A small-molecule ligand and the protein it binds are described below.
Small molecule (SMILES): CC(=O)Nc1nc2c(S(=O)(=O)NCCc3ccccc3)cccc2s1

Sequence of chain 1.A:
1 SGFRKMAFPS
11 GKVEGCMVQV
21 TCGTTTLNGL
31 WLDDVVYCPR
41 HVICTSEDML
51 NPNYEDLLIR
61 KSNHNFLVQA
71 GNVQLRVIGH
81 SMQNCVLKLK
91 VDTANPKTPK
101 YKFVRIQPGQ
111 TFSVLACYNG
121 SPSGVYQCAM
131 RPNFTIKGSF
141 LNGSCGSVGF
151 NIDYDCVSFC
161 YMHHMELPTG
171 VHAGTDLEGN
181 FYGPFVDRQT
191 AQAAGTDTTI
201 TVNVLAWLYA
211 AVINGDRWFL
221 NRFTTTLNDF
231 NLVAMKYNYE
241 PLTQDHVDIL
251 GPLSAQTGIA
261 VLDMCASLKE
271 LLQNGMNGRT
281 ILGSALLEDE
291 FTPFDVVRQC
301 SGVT

Binding-site contacts:
Ligand atom N1 contacts residue ASN142 of chain 1.A at 3.2 Å (h-bond).
Ligand atom C4 contacts residue ASN142 of chain 1.A at 3.7 Å.
Ligand atom O contacts residue SER144 of chain 1.A at 3.4 Å (h-bond).
Ligand atom C3 contacts residue ASN142 of chain 1.A at 3.2 Å.
Ligand atom C contacts residue HIS164 of chain 1.A at 4.3 Å.
Ligand atom C16 contacts residue ASN142 of chain 1.A at 3.4 Å.
Ligand atom C2 contacts residue CYS145 of chain 1.A at 4.5 Å (hydrophobic).
Ligand atom C1 contacts residue SER144 of chain 1.A at 4.2 Å.
Ligand atom C8 contacts residue ASN142 of chain 1.A at 3.5 Å.
Ligand atom C contacts residue HIS163 of chain 1.A at 3.7 Å.
Ligand atom C2 contacts residue ASN142 of chain 1.A at 3.5 Å.
Ligand atom C1 contacts residue GLY143 of chain 1.A at 3.8 Å.
Ligand atom C6 contacts residue ASN142 of chain 1.A at 3.9 Å.
Ligand atom C contacts residue SER144 of chain 1.A at 3.6 Å.
Ligand atom O contacts residue ASN142 of chain 1.A at 3.9 Å.
Ligand atom N2 contacts residue ASN142 of chain 1.A at 3.6 Å.
Ligand atom C15 contacts residue ASN142 of chain 1.A at 4.1 Å.
Ligand atom C1 contacts residue ASN142 of chain 1.A at 4.3 Å.
Ligand atom S contacts residue ASN142 of chain 1.A at 3.7 Å.
Ligand atom S contacts residue GLY143 of chain 1.A at 3.4 Å (h-bond).
Ligand atom N contacts residue CYS145 of chain 1.A at 3.3 Å (h-bond).
Ligand atom O contacts residue GLY143 of chain 1.A at 2.9 Å (h-bond).
Ligand atom C contacts residue LEU141 of chain 1.A at 4.4 Å (hydrophobic).
Ligand atom C9 contacts residue ASN142 of chain 1.A at 3.4 Å.
Ligand atom C2 contacts residue GLY143 of chain 1.A at 4.3 Å.
Ligand atom C5 contacts residue ASN142 of chain 1.A at 4.0 Å.
Ligand atom O contacts residue CYS145 of chain 1.A at 3.0 Å (h-bond).
Ligand atom S1 contacts residue ASN142 of chain 1.A at 4.4 Å.
Ligand atom C1 contacts residue LEU141 of chain 1.A at 4.1 Å (hydrophobic).
Ligand atom C contacts residue CYS145 of chain 1.A at 1.8 Å (hydrophobic).
Ligand atom O contacts residue LEU141 of chain 1.A at 4.0 Å.
Ligand atom C7 contacts residue ASN142 of chain 1.A at 3.8 Å.
Ligand atom C11 contacts residue ASN142 of chain 1.A at 4.1 Å.
Ligand atom C10 contacts residue ASN142 of chain 1.A at 3.7 Å.
Ligand atom C1 contacts residue CYS145 of chain 1.A at 2.5 Å (hydrophobic).
Ligand atom N contacts residue ASN142 of chain 1.A at 4.2 Å.
Ligand atom N contacts residue GLY143 of chain 1.A at 4.4 Å.